This small molecule binds to this protein.
Small molecule (SMILES): CC(C)C[C@H](NC(=O)CN)C(=O)N[C@H](C(=O)N[C@H](C(=O)NCC(=O)N[C@@H](CO)C(=O)N[C@@H](CC(C)C)C(=O)N[C@@H](CCCN=C(N)N)C(=O)NCC=O)C(C)C)[C@@H](C)O

Sequence of chain 42.E:
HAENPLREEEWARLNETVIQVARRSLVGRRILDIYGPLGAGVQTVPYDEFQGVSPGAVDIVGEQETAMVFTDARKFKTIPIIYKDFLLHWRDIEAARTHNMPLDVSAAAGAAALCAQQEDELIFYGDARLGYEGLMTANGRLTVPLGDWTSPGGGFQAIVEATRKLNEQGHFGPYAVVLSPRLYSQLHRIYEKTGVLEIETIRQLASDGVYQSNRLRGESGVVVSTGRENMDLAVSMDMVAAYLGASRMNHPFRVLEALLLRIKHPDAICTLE

Binding-site contacts:
Ligand atom CD2 contacts residue ASP258 of chain 42.E at 3.4 Å.
Ligand atom CG contacts residue PRO57 of chain 42.E at 3.7 Å (hydrophobic).
Ligand atom CB contacts residue MET259 of chain 42.E at 3.6 Å (hydrophobic).
Ligand atom N contacts residue ASP258 of chain 42.E at 3.2 Å (salt-bridge).
Ligand atom O contacts residue ARG43 of chain 42.E at 2.8 Å (salt-bridge).
Ligand atom N contacts residue ASP258 of chain 42.E at 3.2 Å (salt-bridge).
Ligand atom CG2 contacts residue ASP258 of chain 42.E at 3.5 Å.
Ligand atom CB contacts residue ARG49 of chain 42.E at 3.5 Å.
Ligand atom N contacts residue ASP258 of chain 42.E at 2.8 Å (salt-bridge).
Ligand atom CG2 contacts residue MET259 of chain 42.E at 3.7 Å (hydrophobic).
Ligand atom N contacts residue ARG49 of chain 42.E at 3.7 Å.
Ligand atom NH1 contacts residue ASP53 of chain 42.E at 3.0 Å (salt-bridge).
Ligand atom NH2 contacts residue THR246 of chain 42.E at 3.0 Å (h-bond).
Ligand atom CA contacts residue ASP258 of chain 42.E at 3.6 Å.
Ligand atom CB contacts residue ASP258 of chain 42.E at 3.7 Å.
Ligand atom O contacts residue ARG50 of chain 42.E at 3.4 Å.
Ligand atom C contacts residue ARG49 of chain 42.E at 3.6 Å.
Ligand atom OG1 contacts residue MET259 of chain 42.E at 2.6 Å (h-bond).
Ligand atom CB contacts residue ARG49 of chain 42.E at 3.7 Å.
Ligand atom NH2 contacts residue ASP228 of chain 42.E at 2.7 Å (salt-bridge).
Ligand atom CD2 contacts residue ARG43 of chain 42.E at 3.6 Å.
Ligand atom CA contacts residue ASP258 of chain 42.E at 3.7 Å.
Ligand atom N contacts residue ARG49 of chain 42.E at 3.5 Å (salt-bridge).
Ligand atom CA contacts residue ASP258 of chain 42.E at 3.7 Å.
Ligand atom O contacts residue ARG43 of chain 42.E at 2.8 Å (salt-bridge).
Ligand atom N contacts residue ARG49 of chain 42.E at 3.5 Å (salt-bridge).
Ligand atom C contacts residue ARG43 of chain 42.E at 3.7 Å.
Ligand atom CD contacts residue LEU52 of chain 42.E at 3.3 Å (hydrophobic).
Ligand atom NE contacts residue ARG50 of chain 42.E at 3.1 Å (salt-bridge).
Ligand atom C contacts residue ASP258 of chain 42.E at 3.7 Å.
Ligand atom O contacts residue ARG49 of chain 42.E at 3.1 Å (salt-bridge).
Ligand atom CZ contacts residue THR246 of chain 42.E at 3.3 Å.
Ligand atom CB contacts residue ASP258 of chain 42.E at 3.5 Å.
Ligand atom OG1 contacts residue ASP258 of chain 42.E at 3.3 Å.
Ligand atom O contacts residue ILE39 of chain 42.E at 3.7 Å.
Ligand atom NH1 contacts residue THR246 of chain 42.E at 3.2 Å (h-bond).
Ligand atom N contacts residue PRO57 of chain 42.E at 3.5 Å.
Ligand atom NE contacts residue ILE51 of chain 42.E at 3.7 Å.
Ligand atom CD2 contacts residue ARG50 of chain 42.E at 3.6 Å.
Ligand atom CD contacts residue ARG50 of chain 42.E at 3.3 Å.